Sequence of chain 1.D:
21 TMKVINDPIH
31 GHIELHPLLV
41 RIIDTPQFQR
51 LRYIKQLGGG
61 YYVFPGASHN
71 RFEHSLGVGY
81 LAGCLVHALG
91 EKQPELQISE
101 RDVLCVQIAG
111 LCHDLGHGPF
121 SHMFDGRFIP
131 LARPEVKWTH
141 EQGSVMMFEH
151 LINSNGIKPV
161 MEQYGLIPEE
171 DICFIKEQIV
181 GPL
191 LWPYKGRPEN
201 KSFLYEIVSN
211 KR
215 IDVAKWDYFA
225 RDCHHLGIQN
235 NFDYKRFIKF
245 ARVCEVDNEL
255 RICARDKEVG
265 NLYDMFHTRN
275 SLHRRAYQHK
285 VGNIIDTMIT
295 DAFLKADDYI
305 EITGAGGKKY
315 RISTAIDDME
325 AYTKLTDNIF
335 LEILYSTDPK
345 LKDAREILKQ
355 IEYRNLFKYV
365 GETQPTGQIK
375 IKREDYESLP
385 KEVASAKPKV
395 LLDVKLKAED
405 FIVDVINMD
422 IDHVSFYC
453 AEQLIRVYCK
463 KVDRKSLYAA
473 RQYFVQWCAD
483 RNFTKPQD

Sequence of chain 1.A:
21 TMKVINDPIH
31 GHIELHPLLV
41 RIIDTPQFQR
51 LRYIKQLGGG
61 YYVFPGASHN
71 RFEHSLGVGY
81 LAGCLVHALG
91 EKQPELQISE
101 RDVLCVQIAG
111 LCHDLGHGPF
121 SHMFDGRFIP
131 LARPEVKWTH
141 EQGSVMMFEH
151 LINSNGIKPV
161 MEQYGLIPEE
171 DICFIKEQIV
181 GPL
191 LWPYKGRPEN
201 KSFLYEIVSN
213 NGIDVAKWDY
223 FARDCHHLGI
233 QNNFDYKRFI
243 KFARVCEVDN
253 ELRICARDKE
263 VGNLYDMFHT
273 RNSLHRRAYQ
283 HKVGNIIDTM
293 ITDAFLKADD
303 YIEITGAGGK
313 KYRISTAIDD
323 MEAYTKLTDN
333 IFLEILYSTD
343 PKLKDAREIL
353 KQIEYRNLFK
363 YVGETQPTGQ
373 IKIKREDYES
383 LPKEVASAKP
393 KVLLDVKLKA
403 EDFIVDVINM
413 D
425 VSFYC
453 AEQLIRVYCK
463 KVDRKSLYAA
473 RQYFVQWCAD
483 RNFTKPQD

This small molecule binds to this protein.
Small molecule (SMILES): Nc1ccn([C@H]2C[C@H](O[P](=O)(S)OC[C@H]3O[C@@H](n4cnc5c(=O)[nH]c(N)nc54)C[C@@H]3O[P](O)(=S)OC[C@H]3O[C@@H](n4ccc(N)nc4=O)C[C@@H]3O[P](O)(=S)OC[C@H]3O[C@@H](n4ccc(N)nc4=O)C[C@@H]3O)[C@@H](CO)O2)c(=O)n1

Binding-site contacts:
Ligand atom C4 contacts residue ARG358 of chain 1.A at 3.2 Å.
Ligand atom C5 contacts residue ARG278 of chain 1.A at 3.6 Å.
Ligand atom O6 contacts residue ARG52 of chain 1.D at 3.3 Å (salt-bridge).
Ligand atom C3' contacts residue VAL24 of chain 1.D at 3.5 Å (hydrophobic).
Ligand atom C2' contacts residue VAL24 of chain 1.D at 3.1 Å (hydrophobic).
Ligand atom C3' contacts residue ARG279 of chain 1.A at 3.4 Å.
Ligand atom OP1 contacts residue HIS32 of chain 1.D at 2.7 Å (h-bond).
Ligand atom C5 contacts residue ILE25 of chain 1.D at 3.7 Å (hydrophobic).
Ligand atom N1 contacts residue ARG358 of chain 1.A at 3.6 Å.
Ligand atom O6 contacts residue PHE72 of chain 1.D at 3.4 Å.
Ligand atom O3' contacts residue ARG279 of chain 1.A at 3.3 Å.
Ligand atom O4' contacts residue ARG358 of chain 1.A at 3.2 Å (salt-bridge).
Ligand atom OP1 contacts residue HIS283 of chain 1.A at 2.6 Å (h-bond).
Ligand atom N2 contacts residue ASP44 of chain 1.D at 3.0 Å (salt-bridge).
Ligand atom O6 contacts residue GLN49 of chain 1.D at 3.0 Å (h-bond).
Ligand atom C3' contacts residue VAL285 of chain 1.A at 3.6 Å (hydrophobic).
Ligand atom N1 contacts residue ASP44 of chain 1.D at 3.0 Å (salt-bridge).
Ligand atom C4 contacts residue ILE25 of chain 1.D at 3.7 Å (hydrophobic).
Ligand atom S2P contacts residue ASN26 of chain 1.D at 3.7 Å.
Ligand atom S2P contacts residue ARG358 of chain 1.A at 3.4 Å (salt-bridge).
Ligand atom N7 contacts residue ARG52 of chain 1.D at 3.2 Å (salt-bridge).
Ligand atom N4 contacts residue HIS283 of chain 1.A at 3.7 Å.
Ligand atom C5 contacts residue ARG358 of chain 1.A at 3.7 Å.
Ligand atom S2P contacts residue LEU360 of chain 1.A at 3.2 Å.
Ligand atom N7 contacts residue TYR62 of chain 1.A at 3.4 Å (h-bond).
Ligand atom C5 contacts residue HIS283 of chain 1.A at 3.6 Å.
Ligand atom N2 contacts residue ARG358 of chain 1.A at 3.5 Å.
Ligand atom O3' contacts residue ARG278 of chain 1.A at 2.9 Å (salt-bridge).
Ligand atom C5' contacts residue VAL24 of chain 1.D at 3.6 Å (hydrophobic).
Ligand atom N4 contacts residue LYS284 of chain 1.A at 2.8 Å (salt-bridge).
Ligand atom N9 contacts residue VAL63 of chain 1.A at 3.6 Å (h-bond).
Ligand atom C6 contacts residue ARG358 of chain 1.A at 3.7 Å.
Ligand atom C1' contacts residue VAL63 of chain 1.A at 3.4 Å (hydrophobic).
Ligand atom N3 contacts residue ARG358 of chain 1.A at 3.4 Å (salt-bridge).
Ligand atom O5' contacts residue ARG358 of chain 1.A at 3.5 Å (salt-bridge).
Ligand atom C2 contacts residue ARG358 of chain 1.A at 3.4 Å.
Ligand atom C8 contacts residue VAL63 of chain 1.A at 3.0 Å (hydrophobic).
Ligand atom N9 contacts residue ARG358 of chain 1.A at 3.5 Å (salt-bridge).
Ligand atom C8 contacts residue TYR62 of chain 1.A at 3.4 Å (hydrophobic).
Ligand atom O6 contacts residue ILE43 of chain 1.D at 3.7 Å.